Sequence of chain 1.B:
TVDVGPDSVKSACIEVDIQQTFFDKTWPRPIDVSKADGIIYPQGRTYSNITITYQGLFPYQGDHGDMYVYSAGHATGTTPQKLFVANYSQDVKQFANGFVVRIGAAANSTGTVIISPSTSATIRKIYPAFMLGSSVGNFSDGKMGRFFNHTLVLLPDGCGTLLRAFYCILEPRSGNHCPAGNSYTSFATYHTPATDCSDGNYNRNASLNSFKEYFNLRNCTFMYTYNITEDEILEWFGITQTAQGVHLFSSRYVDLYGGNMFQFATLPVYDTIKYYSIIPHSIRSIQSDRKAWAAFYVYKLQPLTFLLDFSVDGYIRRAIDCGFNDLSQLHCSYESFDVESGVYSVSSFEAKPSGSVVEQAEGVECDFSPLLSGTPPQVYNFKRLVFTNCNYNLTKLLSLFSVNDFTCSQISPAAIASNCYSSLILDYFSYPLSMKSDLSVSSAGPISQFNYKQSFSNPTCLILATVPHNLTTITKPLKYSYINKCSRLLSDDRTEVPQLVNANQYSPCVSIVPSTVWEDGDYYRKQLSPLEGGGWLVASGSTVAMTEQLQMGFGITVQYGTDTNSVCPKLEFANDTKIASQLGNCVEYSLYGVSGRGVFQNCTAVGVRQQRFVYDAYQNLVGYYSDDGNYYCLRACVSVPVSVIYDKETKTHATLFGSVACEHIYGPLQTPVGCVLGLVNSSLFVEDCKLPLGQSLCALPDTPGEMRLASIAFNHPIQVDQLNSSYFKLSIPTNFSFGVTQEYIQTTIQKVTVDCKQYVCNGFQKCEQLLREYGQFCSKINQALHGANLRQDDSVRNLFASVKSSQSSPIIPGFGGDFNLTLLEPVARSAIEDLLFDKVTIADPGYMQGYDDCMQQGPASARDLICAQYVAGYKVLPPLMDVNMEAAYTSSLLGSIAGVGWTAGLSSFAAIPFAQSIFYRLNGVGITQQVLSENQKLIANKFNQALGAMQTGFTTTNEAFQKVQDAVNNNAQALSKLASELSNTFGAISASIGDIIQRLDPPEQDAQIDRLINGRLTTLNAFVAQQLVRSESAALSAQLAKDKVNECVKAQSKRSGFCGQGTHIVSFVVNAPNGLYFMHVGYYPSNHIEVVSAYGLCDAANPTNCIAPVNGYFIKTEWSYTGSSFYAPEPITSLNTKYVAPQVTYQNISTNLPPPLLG

Binding-site contacts:
Ligand atom C8 contacts residue GLN121 of chain 1.B at 3.8 Å.
Ligand atom C6 contacts residue GLN51 of chain 1.B at 3.8 Å.
Ligand atom C8 contacts residue ASN118 of chain 1.B at 4.4 Å.
Ligand atom C6 contacts residue ASP55 of chain 1.B at 3.5 Å.
Ligand atom C7 contacts residue ASN118 of chain 1.B at 3.3 Å.
Ligand atom O6 contacts residue ASP55 of chain 1.B at 3.0 Å (salt-bridge).
Ligand atom C1 contacts residue ASN118 of chain 1.B at 1.4 Å.
Ligand atom O6 contacts residue GLN51 of chain 1.B at 3.6 Å.
Ligand atom C2 contacts residue ASN118 of chain 1.B at 2.5 Å.
Ligand atom O5 contacts residue ASN118 of chain 1.B at 2.4 Å (h-bond).
Ligand atom O5 contacts residue GLN51 of chain 1.B at 3.6 Å.
Ligand atom C4 contacts residue ASN118 of chain 1.B at 4.4 Å.
Ligand atom C5 contacts residue ASN118 of chain 1.B at 3.7 Å.
Ligand atom O7 contacts residue ASN118 of chain 1.B at 3.3 Å (h-bond).
Ligand atom C3 contacts residue ASN118 of chain 1.B at 3.9 Å.
Ligand atom N2 contacts residue ASN118 of chain 1.B at 3.0 Å (h-bond).

The protein below binds the small molecule below.
Small molecule (SMILES): CC(=O)N[C@@H]1[C@@H](O)[C@H](O)[C@@H](CO)O[C@H]1O